The protein below binds the small molecule below.
Small molecule (SMILES): CC(=O)N[C@@H]1[C@@H](O)[C@H](O)[C@@H](CO)O[C@H]1O

Binding-site contacts:
Ligand atom C2 contacts residue ARG14 of chain 8.A at 4.2 Å.
Ligand atom C5 contacts residue ASN57 of chain 8.A at 3.6 Å.
Ligand atom O5 contacts residue ARG14 of chain 8.A at 3.0 Å (salt-bridge).
Ligand atom O5 contacts residue ASN57 of chain 8.A at 2.3 Å (h-bond).
Ligand atom C7 contacts residue ASN57 of chain 8.A at 3.6 Å.
Ligand atom C3 contacts residue ASN57 of chain 8.A at 3.7 Å.
Ligand atom C5 contacts residue ARG14 of chain 8.A at 3.5 Å.
Ligand atom O7 contacts residue ASN57 of chain 8.A at 4.0 Å.
Ligand atom C6 contacts residue ARG14 of chain 8.A at 4.3 Å.
Ligand atom C4 contacts residue ASN57 of chain 8.A at 4.2 Å.
Ligand atom C1 contacts residue ARG14 of chain 8.A at 2.9 Å.
Ligand atom C2 contacts residue ASN57 of chain 8.A at 2.4 Å.
Ligand atom N2 contacts residue ASN57 of chain 8.A at 2.8 Å (h-bond).
Ligand atom C1 contacts residue ASN57 of chain 8.A at 1.4 Å.

Sequence of chain 8.A:
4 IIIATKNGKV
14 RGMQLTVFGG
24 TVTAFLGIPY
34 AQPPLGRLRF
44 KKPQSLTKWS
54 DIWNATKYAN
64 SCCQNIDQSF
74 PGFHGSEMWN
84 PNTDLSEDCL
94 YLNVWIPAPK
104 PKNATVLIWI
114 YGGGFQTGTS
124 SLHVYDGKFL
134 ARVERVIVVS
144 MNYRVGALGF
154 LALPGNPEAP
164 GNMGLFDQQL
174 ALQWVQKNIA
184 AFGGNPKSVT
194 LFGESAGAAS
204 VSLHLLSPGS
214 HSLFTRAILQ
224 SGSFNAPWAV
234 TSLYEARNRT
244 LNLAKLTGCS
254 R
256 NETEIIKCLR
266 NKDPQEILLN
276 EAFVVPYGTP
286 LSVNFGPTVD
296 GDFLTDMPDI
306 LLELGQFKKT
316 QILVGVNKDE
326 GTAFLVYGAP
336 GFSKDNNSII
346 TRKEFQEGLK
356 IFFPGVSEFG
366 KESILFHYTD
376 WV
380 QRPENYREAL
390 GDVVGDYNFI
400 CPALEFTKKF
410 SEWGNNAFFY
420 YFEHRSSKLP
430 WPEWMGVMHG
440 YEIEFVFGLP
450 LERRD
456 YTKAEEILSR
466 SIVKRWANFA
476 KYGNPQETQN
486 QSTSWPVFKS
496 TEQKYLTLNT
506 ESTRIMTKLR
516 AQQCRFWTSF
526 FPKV